Sequence of chain 1.A:
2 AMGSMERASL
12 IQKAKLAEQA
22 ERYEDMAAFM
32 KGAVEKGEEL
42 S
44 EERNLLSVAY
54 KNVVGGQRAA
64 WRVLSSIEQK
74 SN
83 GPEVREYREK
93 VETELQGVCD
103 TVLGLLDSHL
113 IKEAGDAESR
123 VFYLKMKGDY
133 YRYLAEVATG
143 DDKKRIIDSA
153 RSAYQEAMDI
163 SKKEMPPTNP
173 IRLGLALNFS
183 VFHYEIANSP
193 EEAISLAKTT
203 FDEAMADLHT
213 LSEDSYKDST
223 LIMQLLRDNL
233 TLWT

Binding-site contacts:
Ligand atom CB contacts residue ASN180 of chain 1.A at 3.2 Å.
Ligand atom N contacts residue GLU19 of chain 1.A at 2.5 Å (salt-bridge).
Ligand atom O contacts residue VAL51 of chain 1.A at 3.6 Å.
Ligand atom O2P contacts residue ARG61 of chain 1.A at 3.0 Å (salt-bridge).
Ligand atom CA contacts residue GLU19 of chain 1.A at 3.2 Å.
Ligand atom C contacts residue GLU19 of chain 1.A at 3.2 Å.
Ligand atom O1P contacts residue ARG61 of chain 1.A at 2.9 Å (salt-bridge).
Ligand atom O contacts residue V3Z1 of chain 1.C at 3.1 Å.
Ligand atom CB contacts residue ASN231 of chain 1.A at 3.0 Å.
Ligand atom C contacts residue GLU187 of chain 1.A at 3.5 Å.
Ligand atom O1P contacts residue ARG134 of chain 1.A at 2.8 Å (salt-bridge).
Ligand atom CA contacts residue ASN55 of chain 1.A at 3.4 Å.
Ligand atom NH2 contacts residue GLY59 of chain 1.A at 3.6 Å (h-bond).
Ligand atom C contacts residue ASN55 of chain 1.A at 3.5 Å.
Ligand atom O contacts residue ASN55 of chain 1.A at 2.9 Å (h-bond).
Ligand atom O contacts residue GLU187 of chain 1.A at 3.0 Å (salt-bridge).
Ligand atom O contacts residue LYS54 of chain 1.A at 3.5 Å.
Ligand atom O3P contacts residue ARG134 of chain 1.A at 2.8 Å (salt-bridge).
Ligand atom O3P contacts residue TYR135 of chain 1.A at 2.6 Å (h-bond).
Ligand atom C contacts residue GLU19 of chain 1.A at 3.5 Å.
Ligand atom CA contacts residue V3Z1 of chain 1.C at 3.5 Å.
Ligand atom CB contacts residue ASN55 of chain 1.A at 3.4 Å.
Ligand atom CG2 contacts residue V3Z1 of chain 1.C at 3.4 Å.
Ligand atom C contacts residue ASN180 of chain 1.A at 3.6 Å.
Ligand atom N contacts residue GLU187 of chain 1.A at 2.5 Å (salt-bridge).
Ligand atom N contacts residue ASN180 of chain 1.A at 2.9 Å (h-bond).
Ligand atom CA contacts residue ASN180 of chain 1.A at 3.3 Å.
Ligand atom CB contacts residue LEU234 of chain 1.A at 3.4 Å (hydrophobic).
Ligand atom CA contacts residue GLU187 of chain 1.A at 3.4 Å.
Ligand atom O contacts residue VAL183 of chain 1.A at 3.6 Å.
Ligand atom O contacts residue GLU19 of chain 1.A at 2.7 Å (salt-bridge).
Ligand atom N contacts residue ASN231 of chain 1.A at 3.1 Å (h-bond).
Ligand atom CB contacts residue TRP235 of chain 1.A at 3.6 Å (hydrophobic).
Ligand atom NE contacts residue ASN55 of chain 1.A at 3.0 Å (h-bond).
Ligand atom N contacts residue LEU179 of chain 1.A at 3.5 Å.
Ligand atom CB contacts residue GLU19 of chain 1.A at 3.6 Å.
Ligand atom O contacts residue ASN231 of chain 1.A at 2.9 Å (h-bond).
Ligand atom O contacts residue LYS54 of chain 1.A at 3.6 Å.
Ligand atom NH2 contacts residue ASN55 of chain 1.A at 3.2 Å (h-bond).
Ligand atom CB contacts residue VAL51 of chain 1.A at 3.4 Å (hydrophobic).

This small molecule binds to this protein.
Small molecule (SMILES): CC[C@H](C)[C@H](NC(=O)[C@H](COP(=O)(O)O)NC(=O)CNC(=O)[C@H](C)N)C(=O)N1CCC[C@H]1C(=O)NCC(=O)N[C@@H](CCCN=C(N)N)C(=O)N[C@@H](C)C(=O)N[C@H](C=O)CO